Binding-site contacts:
Ligand atom N4 contacts residue ILE192 of chain 6.B at 3.6 Å.
Ligand atom C3 contacts residue TYR157 of chain 6.B at 3.5 Å (hydrophobic).
Ligand atom C14 contacts residue PHE236 of chain 6.B at 3.9 Å (hydrophobic).
Ligand atom C21 contacts residue PHE236 of chain 6.B at 3.4 Å (hydrophobic).
Ligand atom C1 contacts residue PRO179 of chain 6.B at 3.9 Å (hydrophobic).
Ligand atom C4 contacts residue ALA24 of chain 6.D at 3.8 Å (hydrophobic).
Ligand atom N4 contacts residue LEU239 of chain 6.B at 3.8 Å.
Ligand atom C22 contacts residue PHE236 of chain 6.B at 3.9 Å (hydrophobic).
Ligand atom C20 contacts residue PHE236 of chain 6.B at 3.2 Å (hydrophobic).
Ligand atom C14 contacts residue VAL197 of chain 6.B at 3.6 Å (hydrophobic).
Ligand atom C10 contacts residue TYR157 of chain 6.B at 3.6 Å (hydrophobic).
Ligand atom N6 contacts residue VAL194 of chain 6.B at 3.7 Å.
Ligand atom C13 contacts residue VAL197 of chain 6.B at 3.6 Å (hydrophobic).
Ligand atom C26 contacts residue THR109 of chain 6.B at 3.7 Å.
Ligand atom O24 contacts residue TYR110 of chain 6.B at 3.9 Å.
Ligand atom C21 contacts residue TYR203 of chain 6.B at 3.8 Å (hydrophobic).
Ligand atom C22 contacts residue TYR203 of chain 6.B at 3.5 Å (hydrophobic).
Ligand atom O24 contacts residue PHE236 of chain 6.B at 3.7 Å.
Ligand atom C1 contacts residue ILE155 of chain 6.B at 3.7 Å (hydrophobic).
Ligand atom C20 contacts residue TYR110 of chain 6.B at 3.5 Å (hydrophobic).
Ligand atom C9 contacts residue TYR157 of chain 6.B at 3.8 Å (hydrophobic).
Ligand atom C1 contacts residue ILE181 of chain 6.B at 3.4 Å (hydrophobic).
Ligand atom C4 contacts residue TYR157 of chain 6.B at 3.4 Å (hydrophobic).
Ligand atom O25 contacts residue TYR110 of chain 6.B at 3.0 Å.
Ligand atom C9 contacts residue ILE108 of chain 6.B at 3.5 Å (hydrophobic).
Ligand atom C19 contacts residue PHE236 of chain 6.B at 3.5 Å (hydrophobic).
Ligand atom C12 contacts residue PHE236 of chain 6.B at 3.8 Å (hydrophobic).
Ligand atom C11 contacts residue VAL194 of chain 6.B at 3.7 Å (hydrophobic).
Ligand atom N3 contacts residue ILE192 of chain 6.B at 3.8 Å.
Ligand atom C11 contacts residue TYR157 of chain 6.B at 3.6 Å (hydrophobic).
Ligand atom C23 contacts residue PHE236 of chain 6.B at 3.5 Å (hydrophobic).
Ligand atom C19 contacts residue TYR110 of chain 6.B at 3.7 Å (hydrophobic).
Ligand atom C7 contacts residue PHE132 of chain 6.B at 3.6 Å (hydrophobic).
Ligand atom C8 contacts residue ILE108 of chain 6.B at 3.8 Å (hydrophobic).
Ligand atom C23 contacts residue TYR110 of chain 6.B at 3.3 Å (hydrophobic).
Ligand atom C27 contacts residue THR109 of chain 6.B at 3.5 Å.
Ligand atom C3 contacts residue PRO179 of chain 6.B at 3.7 Å (hydrophobic).
Ligand atom C8 contacts residue PHE132 of chain 6.B at 3.4 Å (hydrophobic).
Ligand atom C3 contacts residue ALA24 of chain 6.D at 3.7 Å (hydrophobic).
Ligand atom C10 contacts residue VAL194 of chain 6.B at 3.7 Å (hydrophobic).

Sequence of chain 6.D:
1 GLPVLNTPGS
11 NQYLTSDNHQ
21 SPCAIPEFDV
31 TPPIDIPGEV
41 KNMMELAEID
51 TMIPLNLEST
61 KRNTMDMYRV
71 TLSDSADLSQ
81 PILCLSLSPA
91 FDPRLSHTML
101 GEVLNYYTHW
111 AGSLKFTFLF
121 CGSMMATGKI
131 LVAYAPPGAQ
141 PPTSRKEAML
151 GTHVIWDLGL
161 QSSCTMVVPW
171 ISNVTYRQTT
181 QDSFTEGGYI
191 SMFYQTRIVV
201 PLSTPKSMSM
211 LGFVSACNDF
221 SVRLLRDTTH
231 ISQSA

The small molecule below binds the protein below.
Small molecule (SMILES): CCOC(=O)c1ccc(OCCCCC2CCN(c3ccc(C)nn3)CC2)cc1

Sequence of chain 6.B:
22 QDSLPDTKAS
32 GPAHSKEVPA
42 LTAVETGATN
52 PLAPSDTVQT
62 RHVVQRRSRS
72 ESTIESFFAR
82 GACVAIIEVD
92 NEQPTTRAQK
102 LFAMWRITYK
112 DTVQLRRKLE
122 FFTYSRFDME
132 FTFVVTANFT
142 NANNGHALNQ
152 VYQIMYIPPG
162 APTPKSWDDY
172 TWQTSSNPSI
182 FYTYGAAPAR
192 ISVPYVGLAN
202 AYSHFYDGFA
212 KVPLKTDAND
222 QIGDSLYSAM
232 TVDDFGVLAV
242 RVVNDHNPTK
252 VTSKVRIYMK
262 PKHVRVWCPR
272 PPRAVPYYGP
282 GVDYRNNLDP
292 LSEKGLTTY

Sequence of chain 7.D:
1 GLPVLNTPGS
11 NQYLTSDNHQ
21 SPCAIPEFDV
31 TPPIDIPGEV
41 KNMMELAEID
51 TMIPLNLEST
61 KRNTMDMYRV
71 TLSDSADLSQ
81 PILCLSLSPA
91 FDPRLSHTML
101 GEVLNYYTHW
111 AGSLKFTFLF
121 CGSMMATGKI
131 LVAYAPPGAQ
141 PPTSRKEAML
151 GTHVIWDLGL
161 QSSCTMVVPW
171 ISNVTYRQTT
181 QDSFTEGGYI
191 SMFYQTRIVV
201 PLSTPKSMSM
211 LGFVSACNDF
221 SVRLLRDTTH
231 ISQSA